Binding-site contacts:
Ligand atom C3 contacts residue TYR237 of chain 1.A at 3.9 Å (hydrophobic).
Ligand atom C6 contacts residue GLY346 of chain 1.A at 3.8 Å.
Ligand atom O5 contacts residue TYR237 of chain 1.A at 3.8 Å.
Ligand atom O5 contacts residue GLY347 of chain 1.A at 3.5 Å (h-bond).
Ligand atom O2 contacts residue ASP187 of chain 1.A at 2.8 Å (salt-bridge).
Ligand atom O1 contacts residue ARG38 of chain 1.A at 4.1 Å.
Ligand atom C1 contacts residue ARG38 of chain 1.A at 3.9 Å.
Ligand atom C5 contacts residue GLU44 of chain 1.A at 4.0 Å.
Ligand atom O6 contacts residue GLU44 of chain 1.A at 2.7 Å (salt-bridge).
Ligand atom O2 contacts residue CYS183 of chain 1.A at 3.3 Å.
Ligand atom O4 contacts residue ASP47 of chain 1.A at 2.8 Å (salt-bridge).
Ligand atom O4 contacts residue TYR48 of chain 1.A at 3.8 Å.
Ligand atom O3 contacts residue ASP187 of chain 1.A at 4.3 Å.
Ligand atom C4 contacts residue MET186 of chain 1.A at 3.7 Å (hydrophobic).
Ligand atom C2 contacts residue ASP187 of chain 1.A at 3.5 Å.
Ligand atom O6 contacts residue GLY43 of chain 1.A at 4.2 Å.
Ligand atom O1 contacts residue GLY347 of chain 1.A at 3.9 Å.
Ligand atom C6 contacts residue HIS45 of chain 1.A at 3.5 Å.
Ligand atom O5 contacts residue GLY346 of chain 1.A at 3.9 Å.
Ligand atom O3 contacts residue CYS183 of chain 1.A at 3.9 Å.
Ligand atom O6 contacts residue MET186 of chain 1.A at 3.9 Å.
Ligand atom C3 contacts residue MET186 of chain 1.A at 4.0 Å (hydrophobic).
Ligand atom C5 contacts residue MET186 of chain 1.A at 3.8 Å (hydrophobic).
Ligand atom C6 contacts residue GLY347 of chain 1.A at 4.2 Å.
Ligand atom C1 contacts residue GLY347 of chain 1.A at 4.2 Å.
Ligand atom C4 contacts residue TYR237 of chain 1.A at 3.8 Å (hydrophobic).
Ligand atom O3 contacts residue GLY184 of chain 1.A at 3.0 Å (h-bond).
Ligand atom O4 contacts residue TYR237 of chain 1.A at 2.7 Å (h-bond).
Ligand atom C3 contacts residue ASP47 of chain 1.A at 3.5 Å.
Ligand atom O6 contacts residue HIS45 of chain 1.A at 2.7 Å (h-bond).
Ligand atom C6 contacts residue GLU44 of chain 1.A at 3.4 Å.
Ligand atom C1 contacts residue ASP187 of chain 1.A at 3.7 Å.
Ligand atom C2 contacts residue CYS183 of chain 1.A at 4.1 Å (hydrophobic).
Ligand atom C3 contacts residue ASP187 of chain 1.A at 3.7 Å.
Ligand atom O3 contacts residue TYR237 of chain 1.A at 3.7 Å.
Ligand atom C5 contacts residue GLY346 of chain 1.A at 4.2 Å.
Ligand atom C2 contacts residue TYR237 of chain 1.A at 3.6 Å (hydrophobic).
Ligand atom C4 contacts residue ASP47 of chain 1.A at 3.5 Å.
Ligand atom O1 contacts residue ASP187 of chain 1.A at 4.0 Å.
Ligand atom O3 contacts residue ASP47 of chain 1.A at 2.6 Å (salt-bridge).

Sequence of chain 1.A:
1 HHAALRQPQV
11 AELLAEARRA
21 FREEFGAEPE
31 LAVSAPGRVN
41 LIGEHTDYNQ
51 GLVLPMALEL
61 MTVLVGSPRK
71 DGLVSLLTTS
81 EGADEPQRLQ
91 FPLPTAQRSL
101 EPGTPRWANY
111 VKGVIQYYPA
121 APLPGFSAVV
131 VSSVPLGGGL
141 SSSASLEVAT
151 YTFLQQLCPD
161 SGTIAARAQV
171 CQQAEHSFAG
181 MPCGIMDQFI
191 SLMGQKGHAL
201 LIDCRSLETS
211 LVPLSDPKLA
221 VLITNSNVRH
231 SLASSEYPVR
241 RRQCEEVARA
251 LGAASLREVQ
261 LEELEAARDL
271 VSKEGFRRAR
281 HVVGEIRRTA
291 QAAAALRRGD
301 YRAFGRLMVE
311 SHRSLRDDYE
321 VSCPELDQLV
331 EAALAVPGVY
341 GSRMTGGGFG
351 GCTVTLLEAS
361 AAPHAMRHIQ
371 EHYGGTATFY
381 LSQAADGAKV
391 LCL

This small molecule binds to this protein.
Small molecule (SMILES): OC[C@H]1O[C@@H](O)[C@H](O)[C@@H](O)[C@H]1O